The protein below binds the small molecule below.
Small molecule (SMILES): CC(C)C[C@H](NC(=O)[C@H](CCc1ccccc1)NC(=O)CN1CCOCC1)C(=O)N[C@@H](Cc1ccccc1)C(=O)N[C@@H](CC(C)C)[C@@H](O)[C@H](C)CO

Sequence of chain 1.NA:
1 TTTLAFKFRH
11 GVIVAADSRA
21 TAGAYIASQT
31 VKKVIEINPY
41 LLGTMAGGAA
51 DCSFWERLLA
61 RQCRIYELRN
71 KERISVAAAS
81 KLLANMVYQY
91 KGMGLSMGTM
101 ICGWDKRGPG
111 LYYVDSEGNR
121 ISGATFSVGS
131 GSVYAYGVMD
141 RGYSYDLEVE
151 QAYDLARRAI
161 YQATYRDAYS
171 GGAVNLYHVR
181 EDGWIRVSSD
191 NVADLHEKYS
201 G

Binding-site contacts:
Ligand atom C35 contacts residue SER96 of chain 1.NA at 3.8 Å.
Ligand atom C58 contacts residue LYS33 of chain 1.NA at 3.7 Å.
Ligand atom O21 contacts residue THR21 of chain 1.NA at 3.6 Å (h-bond).
Ligand atom O60 contacts residue THR1 of chain 1.NA at 3.5 Å (h-bond).
Ligand atom C59 contacts residue THR1 of chain 1.NA at 2.3 Å.
Ligand atom N41 contacts residue GLY47 of chain 1.NA at 2.5 Å (h-bond).
Ligand atom C17 contacts residue ARG100 of chain 1.OA at 3.6 Å.
Ligand atom C58 contacts residue THR1 of chain 1.NA at 2.3 Å.
Ligand atom O9 contacts residue TYR107 of chain 1.OA at 3.8 Å.
Ligand atom O48 contacts residue GLY47 of chain 1.NA at 3.0 Å (h-bond).
Ligand atom O40 contacts residue THR21 of chain 1.NA at 3.3 Å (h-bond).
Ligand atom C42 contacts residue THR1 of chain 1.NA at 2.3 Å.
Ligand atom C31 contacts residue GLY47 of chain 1.NA at 3.4 Å.
Ligand atom C43 contacts residue THR1 of chain 1.NA at 2.3 Å.
Ligand atom O9 contacts residue PRO126 of chain 1.OA at 2.7 Å.
Ligand atom C43 contacts residue GLY47 of chain 1.NA at 3.6 Å.
Ligand atom C58 contacts residue ARG19 of chain 1.NA at 3.3 Å.
Ligand atom N41 contacts residue THR1 of chain 1.NA at 3.5 Å (h-bond).
Ligand atom C47 contacts residue THR1 of chain 1.NA at 1.6 Å.
Ligand atom C7 contacts residue TYR107 of chain 1.OA at 3.5 Å (hydrophobic).
Ligand atom C39 contacts residue GLY47 of chain 1.NA at 3.3 Å.
Ligand atom C47 contacts residue GLY47 of chain 1.NA at 3.6 Å.
Ligand atom C27 contacts residue ALA20 of chain 1.NA at 3.0 Å (hydrophobic).
Ligand atom N30 contacts residue THR21 of chain 1.NA at 3.0 Å (h-bond).
Ligand atom C25 contacts residue ALA27 of chain 1.NA at 3.6 Å (hydrophobic).
Ligand atom C51 contacts residue THR1 of chain 1.NA at 1.5 Å.
Ligand atom C20 contacts residue ASP125 of chain 1.OA at 3.7 Å.
Ligand atom O29 contacts residue ALA49 of chain 1.NA at 3.1 Å.
Ligand atom C58 contacts residue TYR169 of chain 1.NA at 3.4 Å (hydrophobic).
Ligand atom C27 contacts residue ALA27 of chain 1.NA at 3.0 Å (hydrophobic).
Ligand atom C28 contacts residue ALA49 of chain 1.NA at 3.7 Å (hydrophobic).
Ligand atom C44 contacts residue GLY47 of chain 1.NA at 3.6 Å.
Ligand atom C59 contacts residue SER130 of chain 1.NA at 3.6 Å.
Ligand atom O48 contacts residue THR1 of chain 1.NA at 2.2 Å (h-bond).
Ligand atom C42 contacts residue GLY47 of chain 1.NA at 3.5 Å.
Ligand atom C44 contacts residue THR1 of chain 1.NA at 3.7 Å.
Ligand atom N22 contacts residue ASP125 of chain 1.OA at 3.0 Å (salt-bridge).
Ligand atom C46 contacts residue MET45 of chain 1.NA at 3.1 Å (hydrophobic).
Ligand atom C11 contacts residue ASP125 of chain 1.OA at 3.6 Å.
Ligand atom O40 contacts residue ALA20 of chain 1.NA at 3.7 Å.

Sequence of chain 1.OA:
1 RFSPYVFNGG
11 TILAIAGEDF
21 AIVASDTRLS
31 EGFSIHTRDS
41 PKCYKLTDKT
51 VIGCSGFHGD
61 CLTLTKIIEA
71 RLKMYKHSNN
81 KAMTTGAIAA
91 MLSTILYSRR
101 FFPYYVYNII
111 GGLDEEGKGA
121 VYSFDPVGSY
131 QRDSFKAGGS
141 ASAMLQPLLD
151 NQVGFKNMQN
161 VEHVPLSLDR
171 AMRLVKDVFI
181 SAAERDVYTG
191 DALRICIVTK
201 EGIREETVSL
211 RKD